The small molecule below binds the protein below.
Small molecule (SMILES): O=c1[nH]cnc2c1ncn2[C@@H]1O[C@H](COP(=O)(O)O)[C@@H](O)[C@H]1O

Binding-site contacts:
Ligand atom C2 contacts residue CYS336 of chain 1.C at 1.9 Å (hydrophobic).
Ligand atom O1P contacts residue SER393 of chain 1.C at 2.6 Å (h-bond).
Ligand atom N9 contacts residue CYS336 of chain 1.C at 3.4 Å (h-bond).
Ligand atom O6 contacts residue GLY418 of chain 1.C at 3.2 Å.
Ligand atom O2P contacts residue GLY370 of chain 1.C at 3.3 Å.
Ligand atom C6 contacts residue GLY420 of chain 1.C at 3.4 Å.
Ligand atom O3' contacts residue ARG327 of chain 1.C at 3.8 Å.
Ligand atom O3P contacts residue GLY371 of chain 1.C at 3.7 Å.
Ligand atom O2' contacts residue NAD1 of chain 1.N at 2.4 Å (h-bond).
Ligand atom O2' contacts residue ARG327 of chain 1.C at 2.9 Å (salt-bridge).
Ligand atom C8 contacts residue MET75 of chain 1.C at 3.5 Å (hydrophobic).
Ligand atom O2P contacts residue GLY392 of chain 1.C at 3.8 Å.
Ligand atom P contacts residue GLY370 of chain 1.C at 3.7 Å.
Ligand atom O1P contacts residue TYR416 of chain 1.C at 3.2 Å (h-bond).
Ligand atom O3P contacts residue SER334 of chain 1.C at 2.5 Å (h-bond).
Ligand atom C1' contacts residue NAD1 of chain 1.N at 3.5 Å.
Ligand atom O6 contacts residue MET419 of chain 1.C at 2.9 Å (h-bond).
Ligand atom N7 contacts residue MET419 of chain 1.C at 3.5 Å (h-bond).
Ligand atom N1 contacts residue GLN446 of chain 1.C at 3.7 Å.
Ligand atom O3' contacts residue ASP369 of chain 1.C at 2.8 Å (salt-bridge).
Ligand atom C2' contacts residue NAD1 of chain 1.N at 3.3 Å.
Ligand atom N7 contacts residue GLY418 of chain 1.C at 3.6 Å.
Ligand atom O1P contacts residue GLY392 of chain 1.C at 3.2 Å.
Ligand atom C2' contacts residue ARG327 of chain 1.C at 3.8 Å.
Ligand atom C4 contacts residue CYS336 of chain 1.C at 2.5 Å (hydrophobic).
Ligand atom N1 contacts residue CYS336 of chain 1.C at 2.9 Å (h-bond).
Ligand atom N3 contacts residue CYS336 of chain 1.C at 1.6 Å (h-bond).
Ligand atom C2 contacts residue NAD1 of chain 1.N at 3.5 Å.
Ligand atom C4 contacts residue NAD1 of chain 1.N at 3.5 Å.
Ligand atom O3P contacts residue GLY333 of chain 1.C at 3.2 Å.
Ligand atom N3 contacts residue NAD1 of chain 1.N at 3.2 Å.
Ligand atom O2' contacts residue ASP369 of chain 1.C at 2.7 Å (salt-bridge).
Ligand atom C5 contacts residue CYS336 of chain 1.C at 3.3 Å (hydrophobic).
Ligand atom O3' contacts residue SER73 of chain 1.C at 3.2 Å.
Ligand atom C6 contacts residue MET419 of chain 1.C at 3.8 Å (hydrophobic).
Ligand atom O5' contacts residue GLY333 of chain 1.C at 3.3 Å.
Ligand atom P contacts residue SER334 of chain 1.C at 3.7 Å.
Ligand atom O5' contacts residue GLY370 of chain 1.C at 3.3 Å.
Ligand atom C6 contacts residue CYS336 of chain 1.C at 3.5 Å (hydrophobic).
Ligand atom O6 contacts residue GLY420 of chain 1.C at 2.5 Å (h-bond).

Sequence of chain 1.C:
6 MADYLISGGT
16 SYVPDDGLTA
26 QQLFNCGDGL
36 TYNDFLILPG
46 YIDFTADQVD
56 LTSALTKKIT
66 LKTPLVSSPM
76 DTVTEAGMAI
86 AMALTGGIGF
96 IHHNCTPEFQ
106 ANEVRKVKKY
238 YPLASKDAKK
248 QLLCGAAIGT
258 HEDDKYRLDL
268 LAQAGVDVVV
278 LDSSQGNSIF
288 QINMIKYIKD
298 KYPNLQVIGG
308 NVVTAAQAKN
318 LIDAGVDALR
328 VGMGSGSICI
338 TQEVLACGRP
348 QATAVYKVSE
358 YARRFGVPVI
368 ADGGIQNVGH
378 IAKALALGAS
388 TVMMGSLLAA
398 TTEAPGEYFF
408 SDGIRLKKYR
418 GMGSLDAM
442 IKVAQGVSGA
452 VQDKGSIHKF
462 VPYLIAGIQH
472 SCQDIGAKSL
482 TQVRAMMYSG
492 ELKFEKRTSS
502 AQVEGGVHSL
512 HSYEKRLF

Sequence of chain 1.B:
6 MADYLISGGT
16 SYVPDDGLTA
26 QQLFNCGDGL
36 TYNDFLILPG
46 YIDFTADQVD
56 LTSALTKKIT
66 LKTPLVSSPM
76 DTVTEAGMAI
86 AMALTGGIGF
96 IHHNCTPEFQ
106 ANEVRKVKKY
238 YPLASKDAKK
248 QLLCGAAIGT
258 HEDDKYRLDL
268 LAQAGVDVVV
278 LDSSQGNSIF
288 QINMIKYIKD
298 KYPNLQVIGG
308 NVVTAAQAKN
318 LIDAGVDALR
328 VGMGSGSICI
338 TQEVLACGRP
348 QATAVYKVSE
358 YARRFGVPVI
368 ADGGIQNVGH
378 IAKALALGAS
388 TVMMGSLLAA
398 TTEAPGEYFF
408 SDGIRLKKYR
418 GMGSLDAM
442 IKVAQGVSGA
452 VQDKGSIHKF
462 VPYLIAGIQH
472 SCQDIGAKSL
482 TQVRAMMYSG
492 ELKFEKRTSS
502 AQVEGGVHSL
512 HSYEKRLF